Sequence of chain 2.A:
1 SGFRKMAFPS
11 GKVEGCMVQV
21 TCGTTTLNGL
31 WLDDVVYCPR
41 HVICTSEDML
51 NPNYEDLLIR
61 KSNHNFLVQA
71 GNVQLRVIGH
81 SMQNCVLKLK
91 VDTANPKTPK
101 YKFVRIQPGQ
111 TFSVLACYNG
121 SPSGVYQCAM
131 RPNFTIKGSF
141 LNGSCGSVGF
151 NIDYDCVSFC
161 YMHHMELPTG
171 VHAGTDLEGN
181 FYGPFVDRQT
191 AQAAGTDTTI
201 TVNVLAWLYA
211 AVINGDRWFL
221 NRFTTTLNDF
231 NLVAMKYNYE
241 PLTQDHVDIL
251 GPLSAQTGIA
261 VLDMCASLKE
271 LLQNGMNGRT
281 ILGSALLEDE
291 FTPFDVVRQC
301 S

Sequence of chain 1.A:
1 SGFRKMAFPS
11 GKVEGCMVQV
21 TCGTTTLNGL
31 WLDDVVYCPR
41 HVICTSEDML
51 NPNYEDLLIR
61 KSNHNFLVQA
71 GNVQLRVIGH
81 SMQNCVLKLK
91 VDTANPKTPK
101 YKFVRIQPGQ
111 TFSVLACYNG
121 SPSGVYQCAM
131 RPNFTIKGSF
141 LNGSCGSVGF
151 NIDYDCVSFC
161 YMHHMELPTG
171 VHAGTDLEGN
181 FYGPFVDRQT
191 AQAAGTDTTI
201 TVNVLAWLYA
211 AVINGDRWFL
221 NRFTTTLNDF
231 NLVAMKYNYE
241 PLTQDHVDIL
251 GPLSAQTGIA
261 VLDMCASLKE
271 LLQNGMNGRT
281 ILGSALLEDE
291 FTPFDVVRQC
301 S

Binding-site contacts:
Ligand atom C27 contacts residue ASN142 of chain 2.A at 3.3 Å.
Ligand atom N contacts residue GLN189 of chain 2.A at 3.1 Å (h-bond).
Ligand atom O8 contacts residue HIS163 of chain 2.A at 2.6 Å (h-bond).
Ligand atom C28 contacts residue ASN142 of chain 2.A at 3.5 Å.
Ligand atom N contacts residue CYS145 of chain 2.A at 3.0 Å (h-bond).
Ligand atom O8 contacts residue GLU166 of chain 2.A at 3.5 Å.
Ligand atom C25 contacts residue CYS145 of chain 2.A at 3.1 Å (hydrophobic).
Ligand atom N contacts residue THR190 of chain 2.A at 2.8 Å (h-bond).
Ligand atom O8 contacts residue HIS172 of chain 2.A at 3.5 Å.
Ligand atom CA contacts residue CYS145 of chain 2.A at 2.6 Å (hydrophobic).
Ligand atom O8 contacts residue PHE140 of chain 2.A at 3.4 Å.
Ligand atom O contacts residue GLY143 of chain 2.A at 3.3 Å (h-bond).
Ligand atom CA contacts residue GLN189 of chain 2.A at 3.6 Å.
Ligand atom O contacts residue GLN189 of chain 2.A at 3.2 Å.
Ligand atom N contacts residue HIS164 of chain 2.A at 2.8 Å (h-bond).
Ligand atom CB contacts residue ARG188 of chain 2.A at 3.7 Å.
Ligand atom O contacts residue SER144 of chain 2.A at 3.7 Å.
Ligand atom C contacts residue GLY143 of chain 2.A at 3.6 Å.
Ligand atom N contacts residue GLU166 of chain 2.A at 3.0 Å (salt-bridge).
Ligand atom C contacts residue CYS145 of chain 2.A at 3.7 Å (hydrophobic).
Ligand atom O contacts residue GLY143 of chain 2.A at 3.1 Å.
Ligand atom CA contacts residue GLU166 of chain 2.A at 3.7 Å.
Ligand atom C29 contacts residue GLU166 of chain 2.A at 3.5 Å.
Ligand atom C20 contacts residue CYS145 of chain 2.A at 1.8 Å (hydrophobic).
Ligand atom N6 contacts residue GLU166 of chain 2.A at 3.1 Å (salt-bridge).
Ligand atom O contacts residue MET165 of chain 2.A at 3.2 Å.
Ligand atom CA contacts residue HIS164 of chain 2.A at 3.5 Å.
Ligand atom C29 contacts residue HIS163 of chain 2.A at 3.6 Å.
Ligand atom C contacts residue PRO168 of chain 2.A at 3.6 Å (hydrophobic).
Ligand atom C5 contacts residue THR26 of chain 2.A at 3.6 Å.
Ligand atom O contacts residue CYS145 of chain 2.A at 3.2 Å (h-bond).
Ligand atom O contacts residue LEU27 of chain 2.A at 3.6 Å.
Ligand atom C21 contacts residue CYS145 of chain 2.A at 3.0 Å (hydrophobic).
Ligand atom O contacts residue GLU166 of chain 2.A at 2.8 Å (salt-bridge).
Ligand atom CB contacts residue THR190 of chain 2.A at 3.4 Å.
Ligand atom O contacts residue PRO168 of chain 2.A at 3.2 Å.
Ligand atom CA contacts residue THR190 of chain 2.A at 3.7 Å.
Ligand atom C25 contacts residue HIS163 of chain 2.A at 3.7 Å.
Ligand atom N contacts residue PRO168 of chain 2.A at 3.7 Å.
Ligand atom N6 contacts residue PHE140 of chain 2.A at 3.3 Å (h-bond).

The protein below binds the small molecule below.
Small molecule (SMILES): Cc1cc(C(=O)N[C@@H](C)C(=O)N[C@H](C(=O)N[C@@H](CC(C)C)C(=O)N[C@H](/C=C/C(=O)OCc2ccccc2)C[C@@H]2CCNC2=O)C(C)C)no1